A protein and the small-molecule ligand that binds it are described below.
Small molecule (SMILES): CC[C@H](C)[C@H](NC(=O)[C@H](CC(C)C)NC(=O)[C@H](CO)NC(=O)CNC(=O)[C@@H](NC(=O)[C@@H](N)[C@@H](C)O)C(C)C)C(=O)N[C@H](C=O)CCC(N)=O

Sequence of chain 25.C:
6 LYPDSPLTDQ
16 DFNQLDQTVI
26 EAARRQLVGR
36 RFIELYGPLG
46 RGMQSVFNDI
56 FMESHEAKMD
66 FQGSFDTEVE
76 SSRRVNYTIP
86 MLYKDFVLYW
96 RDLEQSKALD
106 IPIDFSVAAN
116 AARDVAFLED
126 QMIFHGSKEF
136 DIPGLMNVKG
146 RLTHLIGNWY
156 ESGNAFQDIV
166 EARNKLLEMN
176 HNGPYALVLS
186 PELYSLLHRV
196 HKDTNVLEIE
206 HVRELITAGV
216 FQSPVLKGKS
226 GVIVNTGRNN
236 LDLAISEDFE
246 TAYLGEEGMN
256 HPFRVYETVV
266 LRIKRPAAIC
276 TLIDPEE

Binding-site contacts:
Ligand atom N contacts residue ASP243 of chain 25.C at 3.3 Å (salt-bridge).
Ligand atom O contacts residue PRO43 of chain 25.C at 3.7 Å.
Ligand atom CB contacts residue ASP243 of chain 25.C at 4.2 Å.
Ligand atom CB contacts residue ARG35 of chain 25.C at 3.8 Å.
Ligand atom N contacts residue ARG35 of chain 25.C at 4.1 Å.
Ligand atom C contacts residue ASP243 of chain 25.C at 4.4 Å.
Ligand atom CG1 contacts residue ASP243 of chain 25.C at 3.3 Å.
Ligand atom N contacts residue ARG35 of chain 25.C at 4.1 Å.
Ligand atom O contacts residue ARG35 of chain 25.C at 2.9 Å (salt-bridge).
Ligand atom C contacts residue ARG35 of chain 25.C at 3.5 Å.
Ligand atom CA contacts residue ARG29 of chain 25.C at 4.2 Å.
Ligand atom O contacts residue ARG29 of chain 25.C at 4.2 Å.
Ligand atom O contacts residue ARG36 of chain 25.C at 2.9 Å (salt-bridge).
Ligand atom CA contacts residue ASP243 of chain 25.C at 3.3 Å.
Ligand atom O contacts residue ARG35 of chain 25.C at 3.3 Å (salt-bridge).
Ligand atom N contacts residue ASP243 of chain 25.C at 3.8 Å.
Ligand atom CG2 contacts residue GLU245 of chain 25.C at 3.4 Å.
Ligand atom O contacts residue ARG29 of chain 25.C at 3.0 Å (salt-bridge).
Ligand atom CA contacts residue ARG35 of chain 25.C at 4.5 Å.
Ligand atom C contacts residue ASP243 of chain 25.C at 3.5 Å.
Ligand atom CA contacts residue ASP243 of chain 25.C at 4.2 Å.
Ligand atom CG2 contacts residue PRO43 of chain 25.C at 4.3 Å (hydrophobic).
Ligand atom C contacts residue PRO43 of chain 25.C at 4.5 Å (hydrophobic).
Ligand atom CG2 contacts residue ARG35 of chain 25.C at 3.9 Å.
Ligand atom C contacts residue ARG36 of chain 25.C at 3.2 Å.
Ligand atom O contacts residue ILE25 of chain 25.C at 3.8 Å.
Ligand atom C contacts residue ARG35 of chain 25.C at 3.7 Å.
Ligand atom CB contacts residue ARG35 of chain 25.C at 3.4 Å.
Ligand atom CG1 contacts residue ARG35 of chain 25.C at 4.4 Å.
Ligand atom O contacts residue PHE37 of chain 25.C at 3.8 Å.
Ligand atom CB contacts residue ASP243 of chain 25.C at 3.9 Å.
Ligand atom OG contacts residue ARG35 of chain 25.C at 4.2 Å.
Ligand atom CD1 contacts residue ARG29 of chain 25.C at 3.6 Å.
Ligand atom O contacts residue ASP243 of chain 25.C at 4.3 Å.
Ligand atom CG2 contacts residue ARG36 of chain 25.C at 3.8 Å.
Ligand atom OG contacts residue PHE244 of chain 25.C at 3.7 Å.
Ligand atom N contacts residue ARG35 of chain 25.C at 4.4 Å.
Ligand atom C contacts residue ARG29 of chain 25.C at 3.9 Å.
Ligand atom O contacts residue ASP243 of chain 25.C at 4.3 Å.
Ligand atom CD2 contacts residue ARG29 of chain 25.C at 3.8 Å.